A small-molecule ligand and the protein it binds are described below.
Small molecule (SMILES): CCN(CCN(C)C)C(=O)CNCc1cc(C(N)=O)ccn1

Binding-site contacts:
Ligand atom C08 contacts residue MN1 of chain 1.C at 3.2 Å.
Ligand atom C07 contacts residue MN1 of chain 1.C at 3.2 Å.
Ligand atom C10 contacts residue TYR214 of chain 1.A at 3.8 Å (hydrophobic).
Ligand atom C13 contacts residue TYR214 of chain 1.A at 3.2 Å (hydrophobic).
Ligand atom C18 contacts residue ASN327 of chain 1.A at 3.5 Å.
Ligand atom C16 contacts residue ASN327 of chain 1.A at 3.6 Å.
Ligand atom C02 contacts residue PHE222 of chain 1.A at 3.8 Å (hydrophobic).
Ligand atom N06 contacts residue HIS313 of chain 1.A at 3.8 Å.
Ligand atom N01 contacts residue TYR214 of chain 1.A at 3.4 Å.
Ligand atom O22 contacts residue LYS243 of chain 1.A at 2.8 Å (salt-bridge).
Ligand atom C08 contacts residue HIS225 of chain 1.A at 3.5 Å.
Ligand atom C11 contacts residue TYR214 of chain 1.A at 3.6 Å (hydrophobic).
Ligand atom C16 contacts residue TRP212 of chain 1.A at 3.8 Å (hydrophobic).
Ligand atom C15 contacts residue TRP212 of chain 1.A at 3.6 Å (hydrophobic).
Ligand atom C10 contacts residue GLU227 of chain 1.A at 3.3 Å.
Ligand atom C21 contacts residue TYR214 of chain 1.A at 3.7 Å (hydrophobic).
Ligand atom N09 contacts residue MN1 of chain 1.C at 2.4 Å.
Ligand atom C04 contacts residue PHE222 of chain 1.A at 3.5 Å (hydrophobic).
Ligand atom N01 contacts residue TYR151 of chain 1.A at 2.8 Å (h-bond).
Ligand atom C11 contacts residue GLU227 of chain 1.A at 3.5 Å.
Ligand atom C10 contacts residue MN1 of chain 1.C at 3.1 Å.
Ligand atom N09 contacts residue HIS225 of chain 1.A at 3.0 Å (h-bond).
Ligand atom C02 contacts residue LYS243 of chain 1.A at 3.8 Å.
Ligand atom C04 contacts residue TRP245 of chain 1.A at 3.5 Å (hydrophobic).
Ligand atom C14 contacts residue ASN327 of chain 1.A at 3.6 Å.
Ligand atom O20 contacts residue GLU227 of chain 1.A at 3.5 Å (salt-bridge).
Ligand atom C05 contacts residue PHE222 of chain 1.A at 3.5 Å (hydrophobic).
Ligand atom C05 contacts residue TRP245 of chain 1.A at 3.4 Å (hydrophobic).
Ligand atom C14 contacts residue VAL326 of chain 1.A at 3.7 Å (hydrophobic).
Ligand atom C21 contacts residue TYR151 of chain 1.A at 3.8 Å (hydrophobic).
Ligand atom C05 contacts residue MN1 of chain 1.C at 3.3 Å.
Ligand atom N06 contacts residue MN1 of chain 1.C at 2.3 Å.
Ligand atom C13 contacts residue TRP212 of chain 1.A at 3.7 Å (hydrophobic).
Ligand atom N01 contacts residue PHE222 of chain 1.A at 3.8 Å.
Ligand atom C18 contacts residue ASP228 of chain 1.A at 3.2 Å.
Ligand atom C15 contacts residue ASP154 of chain 1.A at 3.7 Å.
Ligand atom N06 contacts residue HIS225 of chain 1.A at 3.4 Å (h-bond).
Ligand atom C08 contacts residue TYR214 of chain 1.A at 3.8 Å (hydrophobic).
Ligand atom N12 contacts residue TYR214 of chain 1.A at 3.4 Å (h-bond).
Ligand atom N09 contacts residue GLU227 of chain 1.A at 3.3 Å (salt-bridge).

Sequence of chain 1.A:
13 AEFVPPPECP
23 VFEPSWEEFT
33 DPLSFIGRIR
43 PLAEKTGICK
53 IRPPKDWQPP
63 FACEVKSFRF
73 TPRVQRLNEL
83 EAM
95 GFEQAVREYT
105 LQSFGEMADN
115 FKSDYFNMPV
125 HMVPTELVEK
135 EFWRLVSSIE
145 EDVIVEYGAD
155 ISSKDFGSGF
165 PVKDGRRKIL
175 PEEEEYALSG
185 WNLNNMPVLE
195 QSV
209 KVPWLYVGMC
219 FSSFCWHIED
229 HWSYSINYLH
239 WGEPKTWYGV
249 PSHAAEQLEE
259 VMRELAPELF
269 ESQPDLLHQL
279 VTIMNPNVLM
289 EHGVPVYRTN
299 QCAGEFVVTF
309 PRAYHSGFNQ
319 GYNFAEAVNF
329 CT